This small molecule binds to this protein.
Small molecule (SMILES): CC(=O)N[C@H]1[C@H](O[C@H]2[C@H](O[C@@H]3O[C@@H](C)[C@@H](O)[C@@H](O)[C@@H]3O)[C@@H](NC(C)=O)CO[C@@H]2CO)O[C@H](CO)[C@@H](O[C@@H]2O[C@H](CO)[C@@H](O)[C@H](O)[C@@H]2O)[C@@H]1O

Binding-site contacts:
Ligand atom C5 contacts residue ASN219 of chain 1.C at 3.7 Å.
Ligand atom C3 contacts residue ASN219 of chain 1.C at 3.8 Å.
Ligand atom O7 contacts residue ASN219 of chain 1.C at 4.0 Å.
Ligand atom N2 contacts residue ASN219 of chain 1.C at 2.9 Å (h-bond).
Ligand atom C6 contacts residue PHE80 of chain 1.C at 4.1 Å (hydrophobic).
Ligand atom C2 contacts residue ARG82 of chain 1.C at 4.2 Å.
Ligand atom C2 contacts residue ASN219 of chain 1.C at 2.4 Å.
Ligand atom C7 contacts residue ARG82 of chain 1.C at 4.3 Å.
Ligand atom C4 contacts residue ASN219 of chain 1.C at 4.2 Å.
Ligand atom O7 contacts residue ARG82 of chain 1.C at 4.2 Å.
Ligand atom C8 contacts residue ASN219 of chain 1.C at 3.5 Å.
Ligand atom O6 contacts residue PHE80 of chain 1.C at 3.7 Å.
Ligand atom C8 contacts residue GLN217 of chain 1.C at 3.3 Å.
Ligand atom O5 contacts residue ASN219 of chain 1.C at 2.4 Å (h-bond).
Ligand atom O5 contacts residue ARG82 of chain 1.C at 4.4 Å.
Ligand atom C1 contacts residue ARG82 of chain 1.C at 4.0 Å.
Ligand atom C8 contacts residue PRO83 of chain 1.C at 3.5 Å (hydrophobic).
Ligand atom C7 contacts residue PRO83 of chain 1.C at 4.1 Å (hydrophobic).
Ligand atom C7 contacts residue ASN219 of chain 1.C at 3.2 Å.
Ligand atom O7 contacts residue PRO83 of chain 1.C at 4.1 Å.
Ligand atom C1 contacts residue ASN219 of chain 1.C at 1.4 Å.
Ligand atom O5 contacts residue PHE80 of chain 1.C at 3.9 Å.

Sequence of chain 1.C:
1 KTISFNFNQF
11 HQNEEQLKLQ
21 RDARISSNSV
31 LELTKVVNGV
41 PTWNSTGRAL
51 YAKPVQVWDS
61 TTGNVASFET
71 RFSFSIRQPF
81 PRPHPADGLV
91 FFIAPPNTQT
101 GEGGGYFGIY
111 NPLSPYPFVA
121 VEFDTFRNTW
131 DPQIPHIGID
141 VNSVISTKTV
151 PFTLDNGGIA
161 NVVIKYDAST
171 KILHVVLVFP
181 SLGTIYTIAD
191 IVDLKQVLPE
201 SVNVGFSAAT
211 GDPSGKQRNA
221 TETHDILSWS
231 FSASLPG